Sequence of chain 1.A:
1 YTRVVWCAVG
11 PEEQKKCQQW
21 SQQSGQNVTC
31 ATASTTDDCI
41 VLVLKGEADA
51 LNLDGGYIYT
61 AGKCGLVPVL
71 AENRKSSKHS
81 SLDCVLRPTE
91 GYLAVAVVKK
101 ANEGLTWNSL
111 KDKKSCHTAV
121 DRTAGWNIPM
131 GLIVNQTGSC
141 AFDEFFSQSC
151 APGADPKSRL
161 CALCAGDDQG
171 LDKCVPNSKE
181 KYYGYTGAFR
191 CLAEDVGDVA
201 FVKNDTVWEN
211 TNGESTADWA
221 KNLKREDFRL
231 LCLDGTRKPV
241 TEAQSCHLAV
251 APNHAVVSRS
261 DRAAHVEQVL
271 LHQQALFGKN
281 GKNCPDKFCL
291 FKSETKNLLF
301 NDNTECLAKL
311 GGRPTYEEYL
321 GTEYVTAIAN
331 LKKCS

Binding-site contacts:
Ligand atom C4 contacts residue ASN204 of chain 1.A at 4.2 Å.
Ligand atom C7 contacts residue LEU93 of chain 1.A at 4.1 Å (hydrophobic).
Ligand atom O7 contacts residue ASN204 of chain 1.A at 3.8 Å.
Ligand atom C4 contacts residue LYS75 of chain 1.A at 4.1 Å.
Ligand atom O7 contacts residue TRP208 of chain 1.A at 3.4 Å.
Ligand atom O6 contacts residue SER76 of chain 1.A at 4.3 Å.
Ligand atom C3 contacts residue LYS75 of chain 1.A at 4.4 Å.
Ligand atom C8 contacts residue GLN244 of chain 1.A at 3.8 Å.
Ligand atom O7 contacts residue GLN244 of chain 1.A at 4.4 Å.
Ligand atom O5 contacts residue ASP205 of chain 1.A at 3.3 Å (salt-bridge).
Ligand atom C8 contacts residue ARG225 of chain 1.A at 4.3 Å.
Ligand atom O7 contacts residue LEU93 of chain 1.A at 3.9 Å.
Ligand atom C6 contacts residue ASP205 of chain 1.A at 3.6 Å.
Ligand atom C6 contacts residue SER77 of chain 1.A at 4.1 Å.
Ligand atom O6 contacts residue GLU209 of chain 1.A at 4.0 Å.
Ligand atom C1 contacts residue ASP205 of chain 1.A at 4.3 Å.
Ligand atom O5 contacts residue ASN204 of chain 1.A at 2.2 Å (h-bond).
Ligand atom N2 contacts residue ASN204 of chain 1.A at 3.0 Å (h-bond).
Ligand atom C1 contacts residue ASN204 of chain 1.A at 1.4 Å.
Ligand atom C6 contacts residue LYS75 of chain 1.A at 3.8 Å.
Ligand atom O6 contacts residue ASP205 of chain 1.A at 2.7 Å (salt-bridge).
Ligand atom C8 contacts residue LEU93 of chain 1.A at 3.9 Å (hydrophobic).
Ligand atom C7 contacts residue TRP208 of chain 1.A at 4.1 Å (hydrophobic).
Ligand atom O6 contacts residue SER77 of chain 1.A at 3.8 Å.
Ligand atom C6 contacts residue TRP208 of chain 1.A at 3.6 Å (hydrophobic).
Ligand atom C8 contacts residue TRP208 of chain 1.A at 4.2 Å (hydrophobic).
Ligand atom C3 contacts residue ASN204 of chain 1.A at 3.8 Å.
Ligand atom C5 contacts residue LYS75 of chain 1.A at 3.9 Å.
Ligand atom C8 contacts residue GLU214 of chain 1.A at 3.7 Å.
Ligand atom C7 contacts residue ASN204 of chain 1.A at 3.5 Å.
Ligand atom C6 contacts residue SER76 of chain 1.A at 3.8 Å.
Ligand atom C5 contacts residue ASP205 of chain 1.A at 4.0 Å.
Ligand atom C5 contacts residue TRP208 of chain 1.A at 3.6 Å (hydrophobic).
Ligand atom O5 contacts residue TRP208 of chain 1.A at 3.8 Å.
Ligand atom C6 contacts residue GLU209 of chain 1.A at 4.5 Å.
Ligand atom C2 contacts residue ASN204 of chain 1.A at 2.5 Å.
Ligand atom C1 contacts residue TRP208 of chain 1.A at 3.8 Å (hydrophobic).
Ligand atom C8 contacts residue ALA243 of chain 1.A at 4.2 Å (hydrophobic).
Ligand atom O4 contacts residue LYS75 of chain 1.A at 3.4 Å.
Ligand atom C5 contacts residue ASN204 of chain 1.A at 3.5 Å.

A small-molecule ligand and the protein it binds are described below.
Small molecule (SMILES): CC(=O)N[C@H]1[C@H](O[C@H]2[C@H](O)[C@@H](NC(C)=O)CO[C@@H]2CO)O[C@H](CO)[C@@H](O)[C@@H]1O